This small molecule binds to this protein.
Small molecule (SMILES): CC(=O)N[C@@H]1[C@@H](O)[C@H](O)[C@@H](CO)O[C@H]1O

Sequence of chain 56.A:
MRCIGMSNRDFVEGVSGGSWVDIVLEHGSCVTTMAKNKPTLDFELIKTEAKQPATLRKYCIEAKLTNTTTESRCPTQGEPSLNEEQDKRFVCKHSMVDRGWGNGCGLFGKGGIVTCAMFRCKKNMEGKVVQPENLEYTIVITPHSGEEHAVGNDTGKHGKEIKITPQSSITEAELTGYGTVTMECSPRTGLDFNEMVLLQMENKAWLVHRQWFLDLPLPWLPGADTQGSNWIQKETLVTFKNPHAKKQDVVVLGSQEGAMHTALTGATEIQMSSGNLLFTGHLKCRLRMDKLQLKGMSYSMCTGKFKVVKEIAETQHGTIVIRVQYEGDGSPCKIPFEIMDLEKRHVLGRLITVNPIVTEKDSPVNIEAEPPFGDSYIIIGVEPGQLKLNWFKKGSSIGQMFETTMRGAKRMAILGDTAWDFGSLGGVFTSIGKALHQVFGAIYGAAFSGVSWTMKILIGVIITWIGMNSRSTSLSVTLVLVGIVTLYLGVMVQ

Sequence of chain 56.C:
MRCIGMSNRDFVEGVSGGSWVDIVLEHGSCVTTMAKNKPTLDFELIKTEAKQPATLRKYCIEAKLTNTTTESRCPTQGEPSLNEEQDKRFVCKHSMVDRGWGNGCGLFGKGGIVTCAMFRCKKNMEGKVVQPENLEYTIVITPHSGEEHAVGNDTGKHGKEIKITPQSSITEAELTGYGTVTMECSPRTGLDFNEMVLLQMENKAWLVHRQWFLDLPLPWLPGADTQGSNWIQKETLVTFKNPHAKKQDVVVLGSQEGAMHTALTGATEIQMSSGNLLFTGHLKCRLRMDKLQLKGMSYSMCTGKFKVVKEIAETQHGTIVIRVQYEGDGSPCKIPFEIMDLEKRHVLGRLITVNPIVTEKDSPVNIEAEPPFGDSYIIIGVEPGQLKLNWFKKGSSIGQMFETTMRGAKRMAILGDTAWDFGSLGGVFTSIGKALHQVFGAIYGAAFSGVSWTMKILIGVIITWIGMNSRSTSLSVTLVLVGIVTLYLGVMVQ

Binding-site contacts:
Ligand atom O5 contacts residue THR155 of chain 56.C at 4.5 Å.
Ligand atom O7 contacts residue ASN153 of chain 56.C at 4.5 Å.
Ligand atom C5 contacts residue LYS157 of chain 56.C at 3.9 Å.
Ligand atom C1 contacts residue HIS158 of chain 56.C at 4.1 Å.
Ligand atom C2 contacts residue HIS149 of chain 56.C at 3.6 Å.
Ligand atom O6 contacts residue LYS157 of chain 56.C at 3.2 Å (salt-bridge).
Ligand atom C3 contacts residue ASN153 of chain 56.C at 3.8 Å.
Ligand atom C8 contacts residue HIS149 of chain 56.C at 3.7 Å.
Ligand atom N2 contacts residue ASN153 of chain 56.C at 2.9 Å (h-bond).
Ligand atom O5 contacts residue HIS158 of chain 56.C at 3.1 Å.
Ligand atom C2 contacts residue ASN153 of chain 56.C at 2.5 Å.
Ligand atom C4 contacts residue ASN153 of chain 56.C at 4.2 Å.
Ligand atom C6 contacts residue HIS158 of chain 56.C at 3.7 Å.
Ligand atom O5 contacts residue HIS149 of chain 56.C at 3.5 Å.
Ligand atom N2 contacts residue HIS149 of chain 56.C at 4.2 Å.
Ligand atom C1 contacts residue THR155 of chain 56.C at 3.8 Å.
Ligand atom C1 contacts residue HIS149 of chain 56.C at 3.4 Å.
Ligand atom C3 contacts residue HIS149 of chain 56.C at 4.3 Å.
Ligand atom O7 contacts residue TRP101 of chain 56.A at 3.8 Å.
Ligand atom O3 contacts residue HIS149 of chain 56.C at 4.0 Å.
Ligand atom C5 contacts residue HIS158 of chain 56.C at 4.0 Å.
Ligand atom O4 contacts residue LYS157 of chain 56.C at 4.5 Å.
Ligand atom O7 contacts residue GLY102 of chain 56.A at 3.0 Å (h-bond).
Ligand atom C5 contacts residue HIS149 of chain 56.C at 4.2 Å.
Ligand atom C1 contacts residue ASN153 of chain 56.C at 1.4 Å.
Ligand atom C8 contacts residue ASN153 of chain 56.C at 4.0 Å.
Ligand atom C7 contacts residue GLY102 of chain 56.A at 4.1 Å.
Ligand atom C7 contacts residue HIS149 of chain 56.C at 4.3 Å.
Ligand atom C6 contacts residue LYS157 of chain 56.C at 3.6 Å.
Ligand atom O5 contacts residue ASN153 of chain 56.C at 2.4 Å (h-bond).
Ligand atom C5 contacts residue ASN153 of chain 56.C at 3.7 Å.
Ligand atom C7 contacts residue ASN153 of chain 56.C at 3.6 Å.
Ligand atom C8 contacts residue TRP101 of chain 56.A at 4.4 Å (hydrophobic).
Ligand atom C4 contacts residue HIS149 of chain 56.C at 4.0 Å.